Sequence of chain 1.G:
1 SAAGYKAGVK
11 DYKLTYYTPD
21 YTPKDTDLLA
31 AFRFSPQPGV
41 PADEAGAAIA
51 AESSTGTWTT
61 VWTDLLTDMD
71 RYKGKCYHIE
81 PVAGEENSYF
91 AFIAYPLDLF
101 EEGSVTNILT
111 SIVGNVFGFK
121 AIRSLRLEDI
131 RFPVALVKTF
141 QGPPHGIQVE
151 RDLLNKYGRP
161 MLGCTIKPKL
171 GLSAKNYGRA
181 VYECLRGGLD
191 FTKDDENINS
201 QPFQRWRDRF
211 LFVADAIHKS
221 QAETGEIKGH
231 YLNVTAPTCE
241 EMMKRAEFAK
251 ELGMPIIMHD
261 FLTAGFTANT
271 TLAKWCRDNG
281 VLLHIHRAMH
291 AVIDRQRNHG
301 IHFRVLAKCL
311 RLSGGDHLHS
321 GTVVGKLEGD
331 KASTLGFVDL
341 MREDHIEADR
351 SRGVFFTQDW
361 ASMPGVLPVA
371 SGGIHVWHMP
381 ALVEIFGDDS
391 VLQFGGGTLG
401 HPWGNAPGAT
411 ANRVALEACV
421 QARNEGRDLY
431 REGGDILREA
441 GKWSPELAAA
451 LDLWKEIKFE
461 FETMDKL

Sequence of chain 1.E:
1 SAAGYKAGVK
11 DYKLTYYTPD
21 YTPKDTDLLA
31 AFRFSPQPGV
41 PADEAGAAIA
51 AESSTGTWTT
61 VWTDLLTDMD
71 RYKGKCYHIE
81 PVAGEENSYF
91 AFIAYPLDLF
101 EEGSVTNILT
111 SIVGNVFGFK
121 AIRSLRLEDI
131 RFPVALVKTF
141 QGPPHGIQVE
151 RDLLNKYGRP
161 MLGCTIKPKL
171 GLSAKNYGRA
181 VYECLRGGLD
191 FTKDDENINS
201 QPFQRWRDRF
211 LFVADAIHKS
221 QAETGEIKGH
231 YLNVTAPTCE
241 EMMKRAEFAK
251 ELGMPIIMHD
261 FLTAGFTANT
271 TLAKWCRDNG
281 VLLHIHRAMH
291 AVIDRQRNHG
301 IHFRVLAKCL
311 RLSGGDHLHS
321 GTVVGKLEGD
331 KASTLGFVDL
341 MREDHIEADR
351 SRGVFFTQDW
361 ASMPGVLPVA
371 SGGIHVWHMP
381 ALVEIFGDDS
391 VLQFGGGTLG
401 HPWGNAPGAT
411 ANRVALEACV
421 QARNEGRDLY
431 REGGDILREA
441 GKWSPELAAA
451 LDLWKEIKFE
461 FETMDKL

This protein binds this small molecule.
Small molecule (SMILES): O=C(O)[C@@](O)(COP(=O)(O)O)[C@H](O)[C@H](O)COP(=O)(O)O

Binding-site contacts:
Ligand atom O6 contacts residue GLU52 of chain 1.G at 3.4 Å (salt-bridge).
Ligand atom O4P contacts residue SER371 of chain 1.E at 3.5 Å (h-bond).
Ligand atom O5P contacts residue ARG287 of chain 1.E at 2.6 Å.
Ligand atom O7 contacts residue GLU196 of chain 1.E at 3.4 Å (salt-bridge).
Ligand atom O1P contacts residue LYS167 of chain 1.E at 3.4 Å.
Ligand atom C contacts residue MG1 of chain 1.W at 3.0 Å.
Ligand atom C contacts residue LYS167 of chain 1.E at 3.5 Å.
Ligand atom O1 contacts residue LYS167 of chain 1.E at 3.3 Å (salt-bridge).
Ligand atom O3P contacts residue GLY373 of chain 1.E at 2.8 Å (h-bond).
Ligand atom O7 contacts residue LYS167 of chain 1.E at 3.4 Å (salt-bridge).
Ligand atom O7 contacts residue ASP195 of chain 1.E at 3.2 Å (salt-bridge).
Ligand atom O6 contacts residue LYS326 of chain 1.E at 2.9 Å (salt-bridge).
Ligand atom C2 contacts residue MG1 of chain 1.W at 3.0 Å.
Ligand atom O3 contacts residue HIS286 of chain 1.E at 3.0 Å (h-bond).
Ligand atom O3P contacts residue LYS326 of chain 1.E at 2.8 Å (salt-bridge).
Ligand atom O1P contacts residue GLY396 of chain 1.E at 2.7 Å (h-bond).
Ligand atom O2 contacts residue LYS167 of chain 1.E at 3.0 Å (salt-bridge).
Ligand atom C3 contacts residue SER371 of chain 1.E at 3.5 Å.
Ligand atom O2 contacts residue THR165 of chain 1.E at 3.1 Å (h-bond).
Ligand atom O4 contacts residue SER371 of chain 1.E at 2.9 Å (h-bond).
Ligand atom O7 contacts residue ASN115 of chain 1.G at 2.9 Å (h-bond).
Ligand atom O7 contacts residue LYS169 of chain 1.E at 2.8 Å (salt-bridge).
Ligand atom O3P contacts residue THR57 of chain 1.G at 3.5 Å (h-bond).
Ligand atom O5 contacts residue LEU327 of chain 1.E at 3.2 Å.
Ligand atom O7 contacts residue MG1 of chain 1.W at 2.4 Å.
Ligand atom O2P contacts residue GLY395 of chain 1.E at 2.8 Å (h-bond).
Ligand atom O3 contacts residue MG1 of chain 1.W at 2.4 Å.
Ligand atom O3 contacts residue GLU196 of chain 1.E at 3.5 Å (salt-bridge).
Ligand atom O6P contacts residue ARG287 of chain 1.E at 2.8 Å (salt-bridge).
Ligand atom O4P contacts residue HIS319 of chain 1.E at 2.6 Å (h-bond).
Ligand atom O3P contacts residue TRP58 of chain 1.G at 3.3 Å.
Ligand atom O4 contacts residue GLY372 of chain 1.E at 3.3 Å (h-bond).
Ligand atom C3 contacts residue MG1 of chain 1.W at 3.2 Å.
Ligand atom C3 contacts residue FMT1 of chain 1.Y at 3.3 Å.
Ligand atom P1 contacts residue THR57 of chain 1.G at 3.5 Å.
Ligand atom O1P contacts residue THR57 of chain 1.G at 2.5 Å (h-bond).
Ligand atom O2 contacts residue MG1 of chain 1.W at 2.4 Å.
Ligand atom C contacts residue ASN115 of chain 1.G at 3.4 Å.
Ligand atom O3 contacts residue FMT1 of chain 1.Y at 2.4 Å (h-bond).
Ligand atom O3P contacts residue GLY372 of chain 1.E at 3.4 Å.